Binding-site contacts:
Ligand atom C5 contacts residue PHE1103 of chain 1.A at 4.0 Å (hydrophobic).
Ligand atom C5 contacts residue HIS1101 of chain 1.A at 3.7 Å.
Ligand atom O3 contacts residue HIS1101 of chain 1.A at 4.3 Å.
Ligand atom C5 contacts residue ASN1098 of chain 1.A at 3.7 Å.
Ligand atom C2 contacts residue ASN1098 of chain 1.A at 2.4 Å.
Ligand atom N2 contacts residue ASN1098 of chain 1.A at 2.8 Å (h-bond).
Ligand atom C8 contacts residue THR1100 of chain 1.A at 4.4 Å.
Ligand atom C6 contacts residue PHE1103 of chain 1.A at 3.5 Å (hydrophobic).
Ligand atom N2 contacts residue THR1100 of chain 1.A at 3.5 Å (h-bond).
Ligand atom O5 contacts residue ASN1098 of chain 1.A at 2.4 Å (h-bond).
Ligand atom C3 contacts residue ASN1098 of chain 1.A at 3.8 Å.
Ligand atom C8 contacts residue ASN1098 of chain 1.A at 4.2 Å.
Ligand atom C1 contacts residue ASN1098 of chain 1.A at 1.4 Å.
Ligand atom C7 contacts residue HIS1101 of chain 1.A at 4.0 Å.
Ligand atom O4 contacts residue HIS1101 of chain 1.A at 3.5 Å.
Ligand atom C1 contacts residue THR1100 of chain 1.A at 4.1 Å.
Ligand atom C1 contacts residue HIS1101 of chain 1.A at 4.3 Å.
Ligand atom O3 contacts residue THR1100 of chain 1.A at 4.3 Å.
Ligand atom C3 contacts residue HIS1101 of chain 1.A at 3.5 Å.
Ligand atom C2 contacts residue THR1100 of chain 1.A at 3.9 Å.
Ligand atom C2 contacts residue HIS1101 of chain 1.A at 4.4 Å.
Ligand atom C4 contacts residue ASN1098 of chain 1.A at 4.2 Å.
Ligand atom C7 contacts residue ASN1098 of chain 1.A at 3.3 Å.
Ligand atom C3 contacts residue THR1100 of chain 1.A at 3.7 Å.
Ligand atom O7 contacts residue ASN1098 of chain 1.A at 3.4 Å (h-bond).
Ligand atom O7 contacts residue HIS1101 of chain 1.A at 2.9 Å.
Ligand atom O5 contacts residue PHE1103 of chain 1.A at 3.9 Å.
Ligand atom C4 contacts residue HIS1101 of chain 1.A at 3.8 Å.

Sequence of chain 1.A:
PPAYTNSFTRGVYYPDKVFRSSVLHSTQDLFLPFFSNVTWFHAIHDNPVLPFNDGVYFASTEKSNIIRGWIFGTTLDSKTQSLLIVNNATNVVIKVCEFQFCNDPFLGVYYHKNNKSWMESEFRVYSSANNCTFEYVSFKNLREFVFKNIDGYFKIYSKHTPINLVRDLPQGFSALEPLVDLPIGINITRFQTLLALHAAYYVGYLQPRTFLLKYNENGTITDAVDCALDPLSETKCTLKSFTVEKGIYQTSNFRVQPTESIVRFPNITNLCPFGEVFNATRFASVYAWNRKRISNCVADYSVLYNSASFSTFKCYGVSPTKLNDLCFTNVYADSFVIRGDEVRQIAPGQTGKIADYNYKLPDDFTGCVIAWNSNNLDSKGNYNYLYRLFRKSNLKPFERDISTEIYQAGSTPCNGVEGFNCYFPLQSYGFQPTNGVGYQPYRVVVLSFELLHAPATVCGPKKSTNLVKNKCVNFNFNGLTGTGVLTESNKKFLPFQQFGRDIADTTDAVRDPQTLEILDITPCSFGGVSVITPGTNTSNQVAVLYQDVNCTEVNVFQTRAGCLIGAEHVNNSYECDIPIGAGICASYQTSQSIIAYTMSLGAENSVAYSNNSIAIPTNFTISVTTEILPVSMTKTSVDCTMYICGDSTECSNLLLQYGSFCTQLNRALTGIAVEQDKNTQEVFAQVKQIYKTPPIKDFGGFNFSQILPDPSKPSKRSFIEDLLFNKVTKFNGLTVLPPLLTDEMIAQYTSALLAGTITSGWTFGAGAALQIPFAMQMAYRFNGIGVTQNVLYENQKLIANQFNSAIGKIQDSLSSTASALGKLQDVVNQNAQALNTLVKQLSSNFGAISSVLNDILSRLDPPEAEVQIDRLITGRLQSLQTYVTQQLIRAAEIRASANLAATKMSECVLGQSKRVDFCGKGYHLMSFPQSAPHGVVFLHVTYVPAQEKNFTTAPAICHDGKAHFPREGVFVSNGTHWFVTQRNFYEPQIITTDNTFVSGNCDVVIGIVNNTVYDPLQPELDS

A protein and the small-molecule ligand that binds it are described below.
Small molecule (SMILES): CC(=O)N[C@H]1[C@H](O[C@H]2[C@H](O)[C@@H](NC(C)=O)CO[C@@H]2CO)O[C@H](CO)[C@@H](O)[C@@H]1O